The protein below binds the small molecule below.
Small molecule (SMILES): CC(=O)N[C@H]1[C@H](O[C@H]2[C@H](O)[C@@H](NC(C)=O)CO[C@@H]2CO)O[C@H](CO)[C@@H](O)[C@@H]1O

Binding-site contacts:
Ligand atom C7 contacts residue ASN80 of chain 1.A at 4.1 Å.
Ligand atom N2 contacts residue ILE78 of chain 1.A at 4.3 Å.
Ligand atom C7 contacts residue ILE78 of chain 1.A at 4.5 Å (hydrophobic).
Ligand atom O7 contacts residue ASN80 of chain 1.A at 4.5 Å.
Ligand atom N2 contacts residue ASN80 of chain 1.A at 3.0 Å (h-bond).
Ligand atom O7 contacts residue ASP77 of chain 1.A at 4.2 Å.
Ligand atom O5 contacts residue ASN80 of chain 1.A at 2.4 Å (h-bond).
Ligand atom C4 contacts residue ASN80 of chain 1.A at 4.3 Å.
Ligand atom O7 contacts residue ILE78 of chain 1.A at 4.5 Å.
Ligand atom C1 contacts residue ASN80 of chain 1.A at 1.4 Å.
Ligand atom C5 contacts residue ASN80 of chain 1.A at 3.6 Å.
Ligand atom C2 contacts residue ASN80 of chain 1.A at 2.5 Å.
Ligand atom C3 contacts residue ASN80 of chain 1.A at 3.8 Å.

Sequence of chain 1.A:
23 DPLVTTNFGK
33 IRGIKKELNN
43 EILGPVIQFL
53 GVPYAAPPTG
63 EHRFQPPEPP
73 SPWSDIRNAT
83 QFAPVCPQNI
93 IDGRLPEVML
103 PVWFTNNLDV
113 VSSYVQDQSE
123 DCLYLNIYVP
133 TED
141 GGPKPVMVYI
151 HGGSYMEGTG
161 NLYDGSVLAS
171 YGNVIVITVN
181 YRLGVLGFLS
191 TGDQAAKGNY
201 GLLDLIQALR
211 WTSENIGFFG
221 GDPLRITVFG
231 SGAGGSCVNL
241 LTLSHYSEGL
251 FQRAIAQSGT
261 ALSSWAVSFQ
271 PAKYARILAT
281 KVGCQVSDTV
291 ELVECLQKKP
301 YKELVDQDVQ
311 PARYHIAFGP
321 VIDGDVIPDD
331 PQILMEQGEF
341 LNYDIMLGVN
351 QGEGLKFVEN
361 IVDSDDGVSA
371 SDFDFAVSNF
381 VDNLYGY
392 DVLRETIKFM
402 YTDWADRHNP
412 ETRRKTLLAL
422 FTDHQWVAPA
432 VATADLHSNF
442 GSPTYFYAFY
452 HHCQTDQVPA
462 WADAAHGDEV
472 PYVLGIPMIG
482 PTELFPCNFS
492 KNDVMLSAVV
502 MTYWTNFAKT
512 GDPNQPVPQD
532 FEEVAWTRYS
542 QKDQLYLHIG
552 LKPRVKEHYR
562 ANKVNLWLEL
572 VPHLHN